Binding-site contacts:
Ligand atom O2A contacts residue GLY30 of chain 1.C at 3.2 Å.
Ligand atom O2B contacts residue SER32 of chain 1.C at 3.0 Å (h-bond).
Ligand atom PG contacts residue MG1 of chain 1.K at 3.1 Å.
Ligand atom N3B contacts residue TYR47 of chain 1.C at 3.2 Å.
Ligand atom O3' contacts residue TYR47 of chain 1.C at 3.5 Å (h-bond).
Ligand atom O1B contacts residue GLY30 of chain 1.C at 3.1 Å (h-bond).
Ligand atom N2 contacts residue ASP134 of chain 1.C at 2.9 Å (salt-bridge).
Ligand atom N1 contacts residue ASP134 of chain 1.C at 2.9 Å (salt-bridge).
Ligand atom O1A contacts residue TYR47 of chain 1.C at 3.3 Å.
Ligand atom O2A contacts residue SER32 of chain 1.C at 3.3 Å (h-bond).
Ligand atom O3G contacts residue GLY75 of chain 1.C at 2.8 Å (h-bond).
Ligand atom O2B contacts residue MG1 of chain 1.K at 2.0 Å.
Ligand atom O6 contacts residue SER161 of chain 1.C at 3.5 Å.
Ligand atom C8 contacts residue ALA33 of chain 1.C at 3.5 Å (hydrophobic).
Ligand atom C2' contacts residue VAL44 of chain 1.C at 3.5 Å (hydrophobic).
Ligand atom O3G contacts residue GLY27 of chain 1.C at 3.5 Å.
Ligand atom O6 contacts residue LYS132 of chain 1.C at 3.5 Å.
Ligand atom C3' contacts residue GLU46 of chain 1.C at 3.5 Å.
Ligand atom N7 contacts residue ASN131 of chain 1.C at 3.3 Å (h-bond).
Ligand atom O3G contacts residue LYS31 of chain 1.C at 2.7 Å (salt-bridge).
Ligand atom O3A contacts residue GLY30 of chain 1.C at 3.3 Å (h-bond).
Ligand atom O3' contacts residue ASP45 of chain 1.C at 2.9 Å (salt-bridge).
Ligand atom O2A contacts residue ALA33 of chain 1.C at 2.8 Å (h-bond).
Ligand atom O3' contacts residue GLU46 of chain 1.C at 3.4 Å.
Ligand atom PB contacts residue MG1 of chain 1.K at 3.2 Å.
Ligand atom O1B contacts residue GLY28 of chain 1.C at 3.4 Å (h-bond).
Ligand atom O1B contacts residue LYS31 of chain 1.C at 2.9 Å (salt-bridge).
Ligand atom O2' contacts residue ASP45 of chain 1.C at 3.3 Å (salt-bridge).
Ligand atom O1G contacts residue TYR47 of chain 1.C at 2.5 Å (h-bond).
Ligand atom N3B contacts residue GLY28 of chain 1.C at 3.1 Å (h-bond).
Ligand atom O3A contacts residue GLY28 of chain 1.C at 3.5 Å.
Ligand atom O2' contacts residue VAL44 of chain 1.C at 2.6 Å (h-bond).
Ligand atom O2' contacts residue PHE43 of chain 1.C at 3.3 Å.
Ligand atom O6 contacts residue ALA162 of chain 1.C at 2.8 Å (h-bond).
Ligand atom O1B contacts residue VAL29 of chain 1.C at 3.2 Å (h-bond).
Ligand atom O2G contacts residue THR50 of chain 1.C at 2.9 Å (h-bond).
Ligand atom N3B contacts residue MG1 of chain 1.K at 3.2 Å.
Ligand atom O4' contacts residue LYS132 of chain 1.C at 3.0 Å (salt-bridge).
Ligand atom O2G contacts residue MG1 of chain 1.K at 1.9 Å.
Ligand atom O6 contacts residue ASN131 of chain 1.C at 3.4 Å (h-bond).

Sequence of chain 1.C:
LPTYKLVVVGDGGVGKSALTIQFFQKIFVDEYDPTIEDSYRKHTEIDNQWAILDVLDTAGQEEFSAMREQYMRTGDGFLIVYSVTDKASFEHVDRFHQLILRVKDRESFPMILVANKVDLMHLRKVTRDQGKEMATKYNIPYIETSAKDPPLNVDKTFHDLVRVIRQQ

A small-molecule ligand and the protein it binds are described below.
Small molecule (SMILES): Nc1nc2c(ncn2[C@@H]2O[C@H](CO[P](=O)(O)O[P](=O)(O)NP(=O)(O)O)[C@@H](O)[C@H]2O)c(=O)[nH]1